Sequence of chain 2.A:
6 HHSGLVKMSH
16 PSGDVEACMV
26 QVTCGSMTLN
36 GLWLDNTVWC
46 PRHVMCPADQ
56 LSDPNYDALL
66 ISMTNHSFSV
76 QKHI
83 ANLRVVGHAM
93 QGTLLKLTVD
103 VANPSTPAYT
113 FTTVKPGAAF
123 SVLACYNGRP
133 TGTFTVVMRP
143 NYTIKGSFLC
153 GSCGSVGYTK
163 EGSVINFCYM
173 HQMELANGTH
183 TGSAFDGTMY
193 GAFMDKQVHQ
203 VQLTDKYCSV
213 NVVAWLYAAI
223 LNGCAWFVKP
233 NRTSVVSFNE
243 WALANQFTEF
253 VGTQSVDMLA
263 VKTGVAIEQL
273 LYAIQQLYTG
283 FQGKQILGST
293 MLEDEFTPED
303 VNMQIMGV

A protein and the small-molecule ligand that binds it are described below.
Small molecule (SMILES): CC(C)C[C@H](NC(=O)OCc1ccccc1)C(=O)N[C@@H](C[C@@H]1CCNC1=O)C(O)S(=O)(=O)O

Binding-site contacts:
Ligand atom O8 contacts residue K361 of chain 2.E at 0.0 Å (h-bond).
Ligand atom C7 contacts residue GLU176 of chain 2.A at 3.2 Å.
Ligand atom C6 contacts residue K361 of chain 2.E at 0.0 Å.
Ligand atom O10 contacts residue GLU176 of chain 2.A at 3.0 Å (salt-bridge).
Ligand atom C3 contacts residue K361 of chain 2.E at 0.0 Å.
Ligand atom C29 contacts residue K361 of chain 2.E at 0.0 Å.
Ligand atom C24 contacts residue K361 of chain 2.E at 0.0 Å.
Ligand atom C4 contacts residue K361 of chain 2.E at 0.0 Å.
Ligand atom C15 contacts residue K361 of chain 2.E at 0.0 Å.
Ligand atom N11 contacts residue K361 of chain 2.E at 0.1 Å (h-bond).
Ligand atom N19 contacts residue K361 of chain 2.E at 0.1 Å (h-bond).
Ligand atom C20 contacts residue K361 of chain 2.E at 0.1 Å.
Ligand atom C7 contacts residue K361 of chain 2.E at 0.0 Å.
Ligand atom C14 contacts residue K361 of chain 2.E at 0.0 Å.
Ligand atom C12 contacts residue K361 of chain 2.E at 0.1 Å.
Ligand atom O30 contacts residue K361 of chain 2.E at 0.0 Å (h-bond).
Ligand atom C1 contacts residue K361 of chain 2.E at 0.0 Å.
Ligand atom O22 contacts residue CYS155 of chain 2.A at 2.5 Å (h-bond).
Ligand atom C5 contacts residue K361 of chain 2.E at 0.0 Å.
Ligand atom C17 contacts residue K361 of chain 2.E at 0.1 Å.
Ligand atom N19 contacts residue GLN174 of chain 2.A at 2.9 Å (h-bond).
Ligand atom O22 contacts residue HIS48 of chain 2.A at 2.8 Å (h-bond).
Ligand atom C20 contacts residue CYS155 of chain 2.A at 2.7 Å (hydrophobic).
Ligand atom C27 contacts residue K361 of chain 2.E at 0.0 Å.
Ligand atom C13 contacts residue K361 of chain 2.E at 0.0 Å.
Ligand atom C24 contacts residue CYS155 of chain 2.A at 3.2 Å (hydrophobic).
Ligand atom O22 contacts residue K361 of chain 2.E at 1.5 Å.
Ligand atom N28 contacts residue PHE150 of chain 2.A at 3.1 Å (h-bond).
Ligand atom C16 contacts residue K361 of chain 2.E at 0.1 Å.
Ligand atom N28 contacts residue K361 of chain 2.E at 0.0 Å (h-bond).
Ligand atom C2 contacts residue K361 of chain 2.E at 0.0 Å.
Ligand atom O18 contacts residue K361 of chain 2.E at 0.1 Å (h-bond).
Ligand atom O10 contacts residue K361 of chain 2.E at 0.0 Å (h-bond).
Ligand atom C21 contacts residue K361 of chain 2.E at 0.1 Å.
Ligand atom C25 contacts residue K361 of chain 2.E at 0.0 Å.
Ligand atom C26 contacts residue K361 of chain 2.E at 0.0 Å.
Ligand atom N19 contacts residue CYS155 of chain 2.A at 2.9 Å (h-bond).
Ligand atom O30 contacts residue HIS173 of chain 2.A at 2.6 Å (h-bond).
Ligand atom C21 contacts residue CYS155 of chain 2.A at 1.8 Å (hydrophobic).
Ligand atom C9 contacts residue K361 of chain 2.E at 0.0 Å.